Sequence of chain 2.A:
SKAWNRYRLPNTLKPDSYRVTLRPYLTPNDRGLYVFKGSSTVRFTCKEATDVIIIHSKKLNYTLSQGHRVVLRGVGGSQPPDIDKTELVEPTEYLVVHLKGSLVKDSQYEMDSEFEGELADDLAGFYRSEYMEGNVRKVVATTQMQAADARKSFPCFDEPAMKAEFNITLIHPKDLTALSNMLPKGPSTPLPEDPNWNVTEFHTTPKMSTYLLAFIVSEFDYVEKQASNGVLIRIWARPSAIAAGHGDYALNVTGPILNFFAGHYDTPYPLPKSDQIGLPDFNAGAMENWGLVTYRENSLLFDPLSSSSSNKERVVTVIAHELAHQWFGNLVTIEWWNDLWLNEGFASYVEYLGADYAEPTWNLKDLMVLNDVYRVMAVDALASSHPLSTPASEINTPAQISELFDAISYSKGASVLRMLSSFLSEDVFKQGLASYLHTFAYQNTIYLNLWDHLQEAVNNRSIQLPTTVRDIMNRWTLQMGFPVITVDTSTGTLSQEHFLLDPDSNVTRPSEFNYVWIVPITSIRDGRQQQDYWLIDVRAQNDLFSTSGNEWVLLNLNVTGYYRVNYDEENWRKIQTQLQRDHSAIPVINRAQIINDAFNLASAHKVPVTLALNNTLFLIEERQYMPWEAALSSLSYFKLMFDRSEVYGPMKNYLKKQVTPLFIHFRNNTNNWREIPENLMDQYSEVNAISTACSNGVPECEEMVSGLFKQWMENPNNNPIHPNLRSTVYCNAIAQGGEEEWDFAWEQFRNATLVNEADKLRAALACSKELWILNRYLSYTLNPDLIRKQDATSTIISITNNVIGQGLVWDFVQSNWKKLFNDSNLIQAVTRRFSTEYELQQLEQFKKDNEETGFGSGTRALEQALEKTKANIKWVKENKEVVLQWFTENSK

A small-molecule ligand and the protein it binds are described below.
Small molecule (SMILES): CC(=O)N[C@@H]1[C@@H](O)[C@H](O)[C@@H](CO)O[C@H]1O

Binding-site contacts:
Ligand atom C7 contacts residue ASN754 of chain 2.A at 3.7 Å.
Ligand atom O6 contacts residue THR756 of chain 2.A at 3.5 Å.
Ligand atom C5 contacts residue ASN754 of chain 2.A at 3.6 Å.
Ligand atom O7 contacts residue ASN754 of chain 2.A at 4.1 Å.
Ligand atom C2 contacts residue ASN754 of chain 2.A at 2.5 Å.
Ligand atom O3 contacts residue ASN720 of chain 2.A at 3.6 Å.
Ligand atom N2 contacts residue ASN754 of chain 2.A at 3.0 Å (h-bond).
Ligand atom C4 contacts residue ASN754 of chain 2.A at 4.3 Å.
Ligand atom C1 contacts residue ASN754 of chain 2.A at 1.4 Å.
Ligand atom C3 contacts residue ASN754 of chain 2.A at 3.9 Å.
Ligand atom O5 contacts residue ASN754 of chain 2.A at 2.4 Å (h-bond).